Sequence of chain 1.C:
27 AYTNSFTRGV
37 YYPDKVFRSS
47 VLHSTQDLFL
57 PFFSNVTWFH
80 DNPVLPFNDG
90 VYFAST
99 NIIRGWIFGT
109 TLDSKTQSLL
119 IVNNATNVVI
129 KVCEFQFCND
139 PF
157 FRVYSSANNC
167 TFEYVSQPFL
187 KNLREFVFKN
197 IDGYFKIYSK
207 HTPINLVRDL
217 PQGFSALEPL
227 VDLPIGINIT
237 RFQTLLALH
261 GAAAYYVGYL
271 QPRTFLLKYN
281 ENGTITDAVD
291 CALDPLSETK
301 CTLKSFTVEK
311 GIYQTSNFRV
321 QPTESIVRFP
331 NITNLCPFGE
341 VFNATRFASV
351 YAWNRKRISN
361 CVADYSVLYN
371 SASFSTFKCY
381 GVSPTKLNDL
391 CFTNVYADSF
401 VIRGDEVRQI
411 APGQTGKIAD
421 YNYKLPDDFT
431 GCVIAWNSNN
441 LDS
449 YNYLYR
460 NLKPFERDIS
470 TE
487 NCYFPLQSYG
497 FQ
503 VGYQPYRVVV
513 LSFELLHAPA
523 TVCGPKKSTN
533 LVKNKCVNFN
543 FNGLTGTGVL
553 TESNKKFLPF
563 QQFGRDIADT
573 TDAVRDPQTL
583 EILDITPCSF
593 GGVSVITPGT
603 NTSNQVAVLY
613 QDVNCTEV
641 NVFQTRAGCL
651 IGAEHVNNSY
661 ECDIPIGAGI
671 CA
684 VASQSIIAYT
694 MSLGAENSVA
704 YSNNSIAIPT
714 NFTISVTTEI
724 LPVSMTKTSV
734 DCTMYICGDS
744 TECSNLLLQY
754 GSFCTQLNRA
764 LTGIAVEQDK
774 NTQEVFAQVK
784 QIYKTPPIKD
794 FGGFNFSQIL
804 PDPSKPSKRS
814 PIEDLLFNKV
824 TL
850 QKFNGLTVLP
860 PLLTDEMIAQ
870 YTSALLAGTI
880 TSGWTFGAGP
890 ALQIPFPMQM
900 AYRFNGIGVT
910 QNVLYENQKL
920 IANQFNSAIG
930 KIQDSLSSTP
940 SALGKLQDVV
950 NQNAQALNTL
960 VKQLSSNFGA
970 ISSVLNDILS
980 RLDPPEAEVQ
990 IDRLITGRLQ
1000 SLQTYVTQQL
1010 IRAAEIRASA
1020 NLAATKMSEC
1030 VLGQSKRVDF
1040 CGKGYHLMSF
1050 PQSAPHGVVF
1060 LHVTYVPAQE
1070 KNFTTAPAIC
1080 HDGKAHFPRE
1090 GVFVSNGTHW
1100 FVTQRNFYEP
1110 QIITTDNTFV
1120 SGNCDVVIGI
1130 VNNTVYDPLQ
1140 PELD

Binding-site contacts:
Ligand atom N2 contacts residue ASN798 of chain 1.C at 3.0 Å (h-bond).
Ligand atom C3 contacts residue ASN798 of chain 1.C at 3.8 Å.
Ligand atom C1 contacts residue ASN798 of chain 1.C at 1.4 Å.
Ligand atom O5 contacts residue ASN798 of chain 1.C at 2.3 Å (h-bond).
Ligand atom O7 contacts residue ASN798 of chain 1.C at 3.8 Å.
Ligand atom C2 contacts residue ASN798 of chain 1.C at 2.5 Å.
Ligand atom C1 contacts residue SER800 of chain 1.C at 4.3 Å.
Ligand atom C7 contacts residue ASN798 of chain 1.C at 3.6 Å.
Ligand atom C4 contacts residue ASN798 of chain 1.C at 4.2 Å.
Ligand atom C5 contacts residue ASN798 of chain 1.C at 3.6 Å.

A protein and the small-molecule ligand that binds it are described below.
Small molecule (SMILES): CC(=O)N[C@@H]1[C@@H](O)[C@H](O)[C@@H](CO)O[C@H]1O